Binding-site contacts:
Ligand atom S1 contacts residue ZN1 of chain 1.B at 3.1 Å.
Ligand atom C7 contacts residue LEU197 of chain 1.A at 4.0 Å (hydrophobic).
Ligand atom O5 contacts residue THR198 of chain 1.A at 2.9 Å (h-bond).
Ligand atom C10 contacts residue HIS94 of chain 1.A at 4.0 Å.
Ligand atom C11 contacts residue LEU197 of chain 1.A at 4.0 Å (hydrophobic).
Ligand atom O5 contacts residue TRP208 of chain 1.A at 3.6 Å.
Ligand atom O4 contacts residue VAL121 of chain 1.A at 3.9 Å.
Ligand atom C9 contacts residue LEU197 of chain 1.A at 4.0 Å (hydrophobic).
Ligand atom O1 contacts residue ASN62 of chain 1.A at 3.4 Å (h-bond).
Ligand atom C10 contacts residue VAL121 of chain 1.A at 3.9 Å (hydrophobic).
Ligand atom S contacts residue PHE130 of chain 1.A at 3.7 Å.
Ligand atom C8 contacts residue THR199 of chain 1.A at 3.3 Å.
Ligand atom O5 contacts residue SER196 of chain 1.A at 4.0 Å.
Ligand atom S1 contacts residue HIS94 of chain 1.A at 3.9 Å.
Ligand atom C contacts residue ASN67 of chain 1.A at 3.5 Å.
Ligand atom C11 contacts residue GLN92 of chain 1.A at 3.9 Å.
Ligand atom N contacts residue HIS94 of chain 1.A at 3.2 Å (h-bond).
Ligand atom C contacts residue GLN92 of chain 1.A at 3.1 Å.
Ligand atom C8 contacts residue LEU197 of chain 1.A at 3.9 Å (hydrophobic).
Ligand atom O4 contacts residue VAL142 of chain 1.A at 3.8 Å.
Ligand atom O contacts residue GLN92 of chain 1.A at 3.4 Å (h-bond).
Ligand atom O4 contacts residue HIS94 of chain 1.A at 3.3 Å.
Ligand atom N contacts residue ZN1 of chain 1.B at 1.9 Å.
Ligand atom O3 contacts residue THR199 of chain 1.A at 3.5 Å (h-bond).
Ligand atom S1 contacts residue HIS119 of chain 1.A at 4.0 Å.
Ligand atom C10 contacts residue LEU197 of chain 1.A at 4.0 Å (hydrophobic).
Ligand atom C7 contacts residue THR199 of chain 1.A at 3.3 Å.
Ligand atom C2 contacts residue ASN62 of chain 1.A at 3.9 Å.
Ligand atom N contacts residue HIS119 of chain 1.A at 3.4 Å (h-bond).
Ligand atom N contacts residue THR198 of chain 1.A at 2.9 Å (h-bond).
Ligand atom O3 contacts residue PRO200 of chain 1.A at 3.6 Å (h-bond).
Ligand atom O4 contacts residue HIS119 of chain 1.A at 3.5 Å (h-bond).
Ligand atom O4 contacts residue TRP208 of chain 1.A at 4.0 Å.
Ligand atom O4 contacts residue ZN1 of chain 1.B at 3.0 Å.
Ligand atom O5 contacts residue LEU197 of chain 1.A at 3.4 Å.
Ligand atom C2 contacts residue ASN67 of chain 1.A at 3.8 Å.
Ligand atom C9 contacts residue HIS94 of chain 1.A at 4.1 Å.
Ligand atom N contacts residue HIS96 of chain 1.A at 3.4 Å (h-bond).
Ligand atom O1 contacts residue ASN67 of chain 1.A at 3.7 Å.
Ligand atom S1 contacts residue THR198 of chain 1.A at 3.9 Å.

The small molecule below binds the protein below.
Small molecule (SMILES): NS(=O)(=O)c1ccc(S[C@@H]2O[C@H](CO)[C@@H](O)[C@H](O)[C@H]2O)cc1

Sequence of chain 1.A:
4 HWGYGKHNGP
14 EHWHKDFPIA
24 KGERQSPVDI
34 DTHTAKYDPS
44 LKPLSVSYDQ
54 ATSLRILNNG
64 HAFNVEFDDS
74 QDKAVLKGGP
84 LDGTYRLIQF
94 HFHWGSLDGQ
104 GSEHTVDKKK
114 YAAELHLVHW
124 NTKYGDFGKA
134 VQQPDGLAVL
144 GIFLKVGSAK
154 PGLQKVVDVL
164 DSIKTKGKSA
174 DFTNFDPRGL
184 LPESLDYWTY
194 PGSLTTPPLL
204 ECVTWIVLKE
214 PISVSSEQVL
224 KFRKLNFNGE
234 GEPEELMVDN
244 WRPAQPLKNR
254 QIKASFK